Binding-site contacts:
Ligand atom C26 contacts residue TRP472 of chain 1.B at 4.1 Å (hydrophobic).
Ligand atom C24 contacts residue ASP471 of chain 1.B at 3.9 Å.
Ligand atom C26 contacts residue VAL51 of chain 1.B at 4.1 Å (hydrophobic).
Ligand atom C1 contacts residue LEU47 of chain 1.B at 3.8 Å (hydrophobic).
Ligand atom C25 contacts residue VAL51 of chain 1.B at 3.8 Å (hydrophobic).
Ligand atom C30 contacts residue ILE55 of chain 1.B at 3.9 Å (hydrophobic).
Ligand atom C33 contacts residue TRP472 of chain 1.B at 3.5 Å (hydrophobic).
Ligand atom C24 contacts residue THR50 of chain 1.B at 4.0 Å.
Ligand atom O6 contacts residue THR50 of chain 1.B at 4.0 Å.
Ligand atom C2 contacts residue ASP475 of chain 1.B at 3.9 Å.
Ligand atom C28 contacts residue TRP472 of chain 1.B at 3.4 Å (hydrophobic).
Ligand atom O3 contacts residue GJ01 of chain 1.Q at 3.5 Å.
Ligand atom C28 contacts residue VAL54 of chain 1.B at 3.6 Å (hydrophobic).
Ligand atom C6 contacts residue THR50 of chain 1.B at 4.2 Å.
Ligand atom C29 contacts residue TRP472 of chain 1.B at 3.6 Å (hydrophobic).
Ligand atom C30 contacts residue ALA469 of chain 1.B at 3.8 Å (hydrophobic).
Ligand atom C30 contacts residue VAL54 of chain 1.B at 3.9 Å (hydrophobic).
Ligand atom C31 contacts residue TRP472 of chain 1.B at 4.0 Å (hydrophobic).
Ligand atom C33 contacts residue ALA469 of chain 1.B at 3.4 Å (hydrophobic).
Ligand atom O1 contacts residue ASP471 of chain 1.B at 3.7 Å.
Ligand atom C23 contacts residue LEU47 of chain 1.B at 3.8 Å (hydrophobic).
Ligand atom C31 contacts residue ILE55 of chain 1.B at 3.8 Å (hydrophobic).
Ligand atom C26 contacts residue VAL468 of chain 1.B at 3.8 Å (hydrophobic).
Ligand atom C34 contacts residue ALA469 of chain 1.B at 4.2 Å (hydrophobic).
Ligand atom C5 contacts residue LEU47 of chain 1.B at 4.1 Å (hydrophobic).
Ligand atom O2 contacts residue ASP475 of chain 1.B at 2.6 Å (salt-bridge).
Ligand atom C23 contacts residue ASP471 of chain 1.B at 3.3 Å.
Ligand atom C27 contacts residue TRP472 of chain 1.B at 3.6 Å (hydrophobic).
Ligand atom O1 contacts residue GJ01 of chain 1.Q at 3.3 Å.
Ligand atom C28 contacts residue ALA469 of chain 1.B at 4.2 Å (hydrophobic).
Ligand atom C27 contacts residue VAL51 of chain 1.B at 3.7 Å (hydrophobic).
Ligand atom O5 contacts residue LEU47 of chain 1.B at 4.2 Å.
Ligand atom O5 contacts residue GJ01 of chain 1.Q at 3.2 Å.
Ligand atom C29 contacts residue VAL54 of chain 1.B at 4.2 Å (hydrophobic).
Ligand atom C1 contacts residue GJ01 of chain 1.Q at 3.6 Å.
Ligand atom O2 contacts residue GJ01 of chain 1.Q at 3.9 Å.
Ligand atom C2 contacts residue GJ01 of chain 1.Q at 3.6 Å.
Ligand atom C3 contacts residue GJ01 of chain 1.Q at 4.2 Å.
Ligand atom O6 contacts residue GJ01 of chain 1.Q at 3.9 Å.
Ligand atom C30 contacts residue TRP472 of chain 1.B at 3.6 Å (hydrophobic).

Sequence of chain 1.B:
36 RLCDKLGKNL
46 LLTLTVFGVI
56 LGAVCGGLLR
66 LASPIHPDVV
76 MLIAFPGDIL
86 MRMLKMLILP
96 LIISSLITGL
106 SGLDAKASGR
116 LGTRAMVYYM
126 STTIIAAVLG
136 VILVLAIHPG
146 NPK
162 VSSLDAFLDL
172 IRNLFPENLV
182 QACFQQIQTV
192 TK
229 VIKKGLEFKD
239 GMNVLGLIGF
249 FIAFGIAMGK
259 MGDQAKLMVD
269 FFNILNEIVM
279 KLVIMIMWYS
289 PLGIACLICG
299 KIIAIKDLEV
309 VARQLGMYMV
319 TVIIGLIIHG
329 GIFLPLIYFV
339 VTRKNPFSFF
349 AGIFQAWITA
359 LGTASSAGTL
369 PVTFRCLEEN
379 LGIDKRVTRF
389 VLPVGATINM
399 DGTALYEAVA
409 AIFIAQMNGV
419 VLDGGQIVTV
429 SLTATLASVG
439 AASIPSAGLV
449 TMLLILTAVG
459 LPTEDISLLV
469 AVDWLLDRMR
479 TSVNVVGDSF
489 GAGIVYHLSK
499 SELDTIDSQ

The protein below binds the small molecule below.
Small molecule (SMILES): CCCCCCCCCCCCO[C@@H]1O[C@H](CO)[C@@H](O)[C@H](O)[C@H]1O